This protein binds this small molecule.
Small molecule (SMILES): O=C(O)c1cc(Cn2ccc3ccc(-c4cc5cccc(Cl)c5s4)cc32)n[nH]1

Binding-site contacts:
Ligand atom C13 contacts residue ASN146 of chain 3.A at 3.2 Å.
Ligand atom N1 contacts residue GLY100 of chain 3.A at 3.2 Å (h-bond).
Ligand atom C10 contacts residue ASN146 of chain 3.A at 2.9 Å.
Ligand atom N14 contacts residue ASP97 of chain 3.A at 3.3 Å.
Ligand atom C12 contacts residue ASN146 of chain 3.A at 2.9 Å.
Ligand atom C18 contacts residue ILE342 of chain 3.A at 3.5 Å (hydrophobic).
Ligand atom C8 contacts residue GLY100 of chain 3.A at 3.2 Å.
Ligand atom C21 contacts residue TYR103 of chain 3.A at 3.7 Å (hydrophobic).
Ligand atom C7 contacts residue GLY100 of chain 3.A at 3.1 Å.
Ligand atom C16 contacts residue HIS339 of chain 3.A at 3.1 Å.
Ligand atom N14 contacts residue VAL98 of chain 3.A at 2.6 Å (h-bond).
Ligand atom O19 contacts residue ASP97 of chain 3.A at 3.6 Å.
Ligand atom S1 contacts residue GLY100 of chain 3.A at 3.5 Å.
Ligand atom O18 contacts residue HIS339 of chain 3.A at 3.0 Å (h-bond).
Ligand atom CL1 contacts residue SER96 of chain 3.A at 3.5 Å.
Ligand atom C23 contacts residue ILE342 of chain 3.A at 3.6 Å (hydrophobic).
Ligand atom O18 contacts residue ASN146 of chain 3.A at 3.6 Å.
Ligand atom C19 contacts residue ILE342 of chain 3.A at 3.5 Å (hydrophobic).
Ligand atom C3 contacts residue THR338 of chain 3.A at 3.4 Å.
Ligand atom C9 contacts residue GLY100 of chain 3.A at 3.6 Å.
Ligand atom C6 contacts residue THR338 of chain 3.A at 3.5 Å.
Ligand atom O18 contacts residue PRO147 of chain 3.A at 3.1 Å.
Ligand atom C6 contacts residue GLY100 of chain 3.A at 3.4 Å.
Ligand atom N1 contacts residue ASN146 of chain 3.A at 3.7 Å.
Ligand atom C11 contacts residue ASN146 of chain 3.A at 3.4 Å.
Ligand atom C11 contacts residue GLY100 of chain 3.A at 3.6 Å.
Ligand atom N15 contacts residue TYR99 of chain 3.A at 3.2 Å.
Ligand atom C12 contacts residue HIS339 of chain 3.A at 2.9 Å.
Ligand atom N15 contacts residue GLY100 of chain 3.A at 3.1 Å (h-bond).
Ligand atom C11 contacts residue VAL98 of chain 3.A at 3.7 Å (hydrophobic).
Ligand atom CL1 contacts residue VAL98 of chain 3.A at 3.2 Å.
Ligand atom C9 contacts residue THR338 of chain 3.A at 3.5 Å.
Ligand atom C4 contacts residue THR338 of chain 3.A at 3.0 Å.
Ligand atom C16 contacts residue ASN146 of chain 3.A at 3.7 Å.
Ligand atom C5 contacts residue THR338 of chain 3.A at 2.8 Å.
Ligand atom C13 contacts residue HIS339 of chain 3.A at 3.1 Å.
Ligand atom N15 contacts residue VAL98 of chain 3.A at 2.4 Å (h-bond).
Ligand atom C2 contacts residue TYR99 of chain 3.A at 3.5 Å (hydrophobic).
Ligand atom C12 contacts residue PRO147 of chain 3.A at 3.5 Å (hydrophobic).
Ligand atom C10 contacts residue GLY100 of chain 3.A at 3.4 Å.

Sequence of chain 3.A:
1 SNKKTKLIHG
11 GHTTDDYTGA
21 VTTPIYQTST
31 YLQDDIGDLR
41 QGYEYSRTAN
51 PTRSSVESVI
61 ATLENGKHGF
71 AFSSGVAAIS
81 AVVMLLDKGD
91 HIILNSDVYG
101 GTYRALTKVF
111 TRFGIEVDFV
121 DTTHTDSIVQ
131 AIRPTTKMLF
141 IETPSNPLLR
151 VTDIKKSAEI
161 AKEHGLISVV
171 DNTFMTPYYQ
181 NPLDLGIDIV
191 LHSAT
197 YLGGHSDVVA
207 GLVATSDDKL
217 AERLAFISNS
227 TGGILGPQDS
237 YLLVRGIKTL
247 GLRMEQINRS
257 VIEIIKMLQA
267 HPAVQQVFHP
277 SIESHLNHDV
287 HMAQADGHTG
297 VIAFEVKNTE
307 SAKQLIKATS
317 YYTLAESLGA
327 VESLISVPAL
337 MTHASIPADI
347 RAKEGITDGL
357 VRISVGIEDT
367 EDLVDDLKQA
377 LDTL